This small molecule binds to this protein.
Small molecule (SMILES): CC(=O)N[C@@H]1[C@@H](O)[C@H](O)[C@@H](CO)O[C@H]1O

Sequence of chain 1.D:
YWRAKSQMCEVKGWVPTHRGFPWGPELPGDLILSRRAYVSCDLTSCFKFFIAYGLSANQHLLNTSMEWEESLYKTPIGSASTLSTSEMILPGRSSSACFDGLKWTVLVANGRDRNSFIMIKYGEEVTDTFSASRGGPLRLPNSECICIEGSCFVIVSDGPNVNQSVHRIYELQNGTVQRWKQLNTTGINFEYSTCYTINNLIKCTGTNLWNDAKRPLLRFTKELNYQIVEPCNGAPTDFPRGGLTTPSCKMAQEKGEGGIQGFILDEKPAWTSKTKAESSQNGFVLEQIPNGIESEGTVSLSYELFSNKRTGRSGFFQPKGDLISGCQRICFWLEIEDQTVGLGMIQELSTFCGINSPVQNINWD

Binding-site contacts:
Ligand atom C7 contacts residue ASN175 of chain 1.D at 3.1 Å.
Ligand atom O5 contacts residue ASN175 of chain 1.D at 3.8 Å.
Ligand atom C8 contacts residue ASN175 of chain 1.D at 3.5 Å.
Ligand atom N2 contacts residue ASN175 of chain 1.D at 3.7 Å.
Ligand atom O7 contacts residue ASN175 of chain 1.D at 3.0 Å (h-bond).
Ligand atom C1 contacts residue ASN175 of chain 1.D at 3.0 Å.
Ligand atom C2 contacts residue ASN175 of chain 1.D at 3.8 Å.